The small molecule below binds the protein below.
Small molecule (SMILES): C[C@H](C#Cc1cccc(OC23CC4CC(CC(C4)C2)C3)c1)N(O)C(N)=O

Sequence of chain 1.L:
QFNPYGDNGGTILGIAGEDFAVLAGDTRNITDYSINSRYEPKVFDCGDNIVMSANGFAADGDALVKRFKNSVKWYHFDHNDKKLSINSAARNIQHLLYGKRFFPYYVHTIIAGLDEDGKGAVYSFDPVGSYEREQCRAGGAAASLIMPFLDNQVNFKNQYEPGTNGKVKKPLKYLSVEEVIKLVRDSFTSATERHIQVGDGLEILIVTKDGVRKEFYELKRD

Binding-site contacts:
Ligand atom N12 contacts residue THR21 of chain 1.K at 2.8 Å (h-bond).
Ligand atom C19 contacts residue PHE125 of chain 1.L at 3.6 Å (hydrophobic).
Ligand atom C26 contacts residue GLU132 of chain 1.L at 3.8 Å.
Ligand atom C23 contacts residue ARG137 of chain 1.L at 3.9 Å.
Ligand atom O11 contacts residue THR21 of chain 1.K at 2.9 Å (h-bond).
Ligand atom O2 contacts residue SER130 of chain 1.L at 2.6 Å (h-bond).
Ligand atom C5 contacts residue MET45 of chain 1.K at 3.8 Å (hydrophobic).
Ligand atom C15 contacts residue MET45 of chain 1.K at 3.1 Å (hydrophobic).
Ligand atom O11 contacts residue THR1 of chain 1.K at 3.6 Å.
Ligand atom C1 contacts residue SER130 of chain 1.L at 3.7 Å.
Ligand atom C22 contacts residue GLU134 of chain 1.L at 3.2 Å.
Ligand atom C5 contacts residue VAL31 of chain 1.K at 3.6 Å (hydrophobic).
Ligand atom C17 contacts residue GLN53 of chain 1.K at 3.8 Å.
Ligand atom C18 contacts residue SER130 of chain 1.L at 3.6 Å.
Ligand atom C16 contacts residue MET45 of chain 1.K at 3.8 Å (hydrophobic).
Ligand atom C8 contacts residue THR1 of chain 1.K at 3.3 Å.
Ligand atom C16 contacts residue VAL31 of chain 1.K at 3.4 Å (hydrophobic).
Ligand atom C3 contacts residue SER130 of chain 1.L at 3.2 Å.
Ligand atom O11 contacts residue ARG19 of chain 1.K at 3.2 Å (salt-bridge).
Ligand atom C6 contacts residue ALA49 of chain 1.K at 3.7 Å (hydrophobic).
Ligand atom C16 contacts residue GLN53 of chain 1.K at 3.5 Å.
Ligand atom N12 contacts residue MES1 of chain 1.CA at 3.3 Å.
Ligand atom C8 contacts residue LYS33 of chain 1.K at 3.9 Å.
Ligand atom C10 contacts residue THR21 of chain 1.K at 3.6 Å.
Ligand atom C17 contacts residue TYR131 of chain 1.L at 3.9 Å (hydrophobic).
Ligand atom C23 contacts residue ALA27 of chain 1.K at 3.8 Å (hydrophobic).
Ligand atom C21 contacts residue GLU134 of chain 1.L at 3.4 Å.
Ligand atom C15 contacts residue VAL31 of chain 1.K at 3.0 Å (hydrophobic).
Ligand atom C22 contacts residue ARG137 of chain 1.L at 3.1 Å.
Ligand atom C22 contacts residue SER28 of chain 1.K at 3.9 Å.
Ligand atom O11 contacts residue ALA20 of chain 1.K at 3.0 Å.
Ligand atom O13 contacts residue GLY47 of chain 1.K at 2.9 Å (h-bond).
Ligand atom C18 contacts residue PHE125 of chain 1.L at 3.8 Å (hydrophobic).
Ligand atom C14 contacts residue GLY47 of chain 1.K at 3.9 Å.
Ligand atom C5 contacts residue ALA49 of chain 1.K at 3.5 Å (hydrophobic).
Ligand atom C14 contacts residue MES1 of chain 1.CA at 3.7 Å.
Ligand atom C20 contacts residue SER124 of chain 1.L at 3.3 Å.
Ligand atom C4 contacts residue ALA49 of chain 1.K at 3.3 Å (hydrophobic).
Ligand atom C14 contacts residue THR1 of chain 1.K at 3.5 Å.
Ligand atom C18 contacts residue ASP126 of chain 1.L at 3.9 Å.

Sequence of chain 1.K:
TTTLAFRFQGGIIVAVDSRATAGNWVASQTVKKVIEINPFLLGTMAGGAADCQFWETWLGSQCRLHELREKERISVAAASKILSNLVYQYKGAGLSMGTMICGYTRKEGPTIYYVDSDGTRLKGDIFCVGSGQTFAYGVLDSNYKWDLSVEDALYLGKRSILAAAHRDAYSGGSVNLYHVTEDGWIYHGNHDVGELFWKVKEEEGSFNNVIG